Binding-site contacts:
Ligand atom CM5 contacts residue SER309 of chain 1.A at 3.2 Å.
Ligand atom C5 contacts residue FE21 of chain 1.H at 4.0 Å.
Ligand atom C4 contacts residue ASP308 of chain 1.A at 3.8 Å.
Ligand atom O2 contacts residue GLU212 of chain 1.A at 3.8 Å.
Ligand atom C6 contacts residue HIS58 of chain 1.A at 3.6 Å.
Ligand atom C5 contacts residue ASP308 of chain 1.A at 4.1 Å.
Ligand atom C5 contacts residue HIS58 of chain 1.A at 3.5 Å.
Ligand atom N3 contacts residue LEU76 of chain 1.A at 3.4 Å.
Ligand atom C4 contacts residue GLU212 of chain 1.A at 3.5 Å.
Ligand atom N4 contacts residue GLU273 of chain 1.A at 4.0 Å.
Ligand atom C6 contacts residue GLN151 of chain 1.A at 3.5 Å.
Ligand atom CM5 contacts residue ASP312 of chain 1.A at 4.1 Å.
Ligand atom N4 contacts residue GLU212 of chain 1.A at 2.8 Å (salt-bridge).
Ligand atom N4 contacts residue FE21 of chain 1.H at 3.5 Å.
Ligand atom C5 contacts residue TRP314 of chain 1.A at 3.7 Å (hydrophobic).
Ligand atom CM5 contacts residue GLU273 of chain 1.A at 3.5 Å.
Ligand atom O2 contacts residue LEU76 of chain 1.A at 3.6 Å.
Ligand atom N1 contacts residue TRP314 of chain 1.A at 3.5 Å.
Ligand atom C2 contacts residue GLU212 of chain 1.A at 3.7 Å.
Ligand atom N3 contacts residue HIS209 of chain 1.A at 3.7 Å.
Ligand atom N1 contacts residue PHE149 of chain 1.A at 3.9 Å.
Ligand atom C2 contacts residue HIS209 of chain 1.A at 4.0 Å.
Ligand atom C2 contacts residue PHE149 of chain 1.A at 4.0 Å (hydrophobic).
Ligand atom N1 contacts residue GLN151 of chain 1.A at 2.7 Å (h-bond).
Ligand atom N4 contacts residue ASP308 of chain 1.A at 2.7 Å (salt-bridge).
Ligand atom C2 contacts residue LEU76 of chain 1.A at 3.6 Å (hydrophobic).
Ligand atom O2 contacts residue HIS209 of chain 1.A at 4.0 Å.
Ligand atom CM5 contacts residue ASP308 of chain 1.A at 3.4 Å.
Ligand atom O2 contacts residue ILE178 of chain 1.A at 3.6 Å.
Ligand atom C6 contacts residue TRP314 of chain 1.A at 3.4 Å (hydrophobic).
Ligand atom C4 contacts residue FE21 of chain 1.H at 3.6 Å.
Ligand atom N4 contacts residue HIS241 of chain 1.A at 3.5 Å (h-bond).
Ligand atom N3 contacts residue GLU212 of chain 1.A at 2.8 Å (salt-bridge).
Ligand atom CM5 contacts residue TRP314 of chain 1.A at 3.6 Å (hydrophobic).
Ligand atom N1 contacts residue HIS58 of chain 1.A at 4.0 Å.
Ligand atom O2 contacts residue PHE149 of chain 1.A at 3.6 Å.
Ligand atom C4 contacts residue HIS58 of chain 1.A at 4.0 Å.
Ligand atom O2 contacts residue GLN151 of chain 1.A at 3.0 Å (h-bond).
Ligand atom CM5 contacts residue HIS58 of chain 1.A at 3.5 Å.
Ligand atom C2 contacts residue GLN151 of chain 1.A at 3.6 Å.

Sequence of chain 1.A:
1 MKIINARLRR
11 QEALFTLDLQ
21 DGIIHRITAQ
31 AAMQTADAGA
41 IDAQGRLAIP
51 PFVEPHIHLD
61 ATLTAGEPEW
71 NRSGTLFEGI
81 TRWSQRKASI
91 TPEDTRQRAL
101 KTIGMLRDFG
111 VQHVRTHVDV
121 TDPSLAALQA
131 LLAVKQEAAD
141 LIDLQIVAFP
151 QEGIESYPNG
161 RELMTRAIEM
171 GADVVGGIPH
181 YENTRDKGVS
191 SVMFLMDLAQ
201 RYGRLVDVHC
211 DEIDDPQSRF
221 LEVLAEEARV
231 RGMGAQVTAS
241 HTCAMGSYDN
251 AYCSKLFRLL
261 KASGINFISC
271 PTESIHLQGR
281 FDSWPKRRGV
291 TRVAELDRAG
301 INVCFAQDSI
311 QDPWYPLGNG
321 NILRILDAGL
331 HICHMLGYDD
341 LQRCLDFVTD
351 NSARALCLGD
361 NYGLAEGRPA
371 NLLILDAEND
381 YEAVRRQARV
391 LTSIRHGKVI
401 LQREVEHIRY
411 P

This protein binds this small molecule.
Small molecule (SMILES): Cc1c[nH]c(=O)nc1N